Sequence of chain 3.B:
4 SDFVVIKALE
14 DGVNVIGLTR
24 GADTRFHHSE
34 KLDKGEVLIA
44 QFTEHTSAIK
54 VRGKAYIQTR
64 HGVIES

Binding-site contacts:
Ligand atom CD1 contacts residue GLN44 of chain 3.C at 3.6 Å.
Ligand atom NE1 contacts residue GLN44 of chain 3.C at 2.9 Å (h-bond).
Ligand atom O contacts residue ARG23 of chain 3.B at 3.5 Å.
Ligand atom CB contacts residue SER50 of chain 3.B at 3.4 Å.
Ligand atom CD1 contacts residue SER50 of chain 3.B at 3.6 Å.
Ligand atom CE2 contacts residue GLN44 of chain 3.C at 4.0 Å.
Ligand atom CD1 contacts residue THR46 of chain 3.C at 3.8 Å.
Ligand atom CZ2 contacts residue ILE52 of chain 3.C at 3.8 Å (hydrophobic).
Ligand atom OXT contacts residue THR46 of chain 3.C at 2.6 Å (h-bond).
Ligand atom CE2 contacts residue THR49 of chain 3.C at 4.0 Å.
Ligand atom NE1 contacts residue ALA43 of chain 3.C at 3.9 Å.
Ligand atom OXT contacts residue GLY24 of chain 3.B at 3.9 Å.
Ligand atom C contacts residue SER50 of chain 3.B at 3.5 Å.
Ligand atom CA contacts residue THR27 of chain 3.B at 3.2 Å.
Ligand atom N contacts residue GLY24 of chain 3.B at 2.8 Å (h-bond).
Ligand atom OXT contacts residue THR49 of chain 3.C at 2.9 Å (h-bond).
Ligand atom C contacts residue THR49 of chain 3.C at 4.0 Å.
Ligand atom CB contacts residue THR22 of chain 3.B at 3.7 Å.
Ligand atom O contacts residue GLY24 of chain 3.B at 3.0 Å (h-bond).
Ligand atom CA contacts residue GLY24 of chain 3.B at 3.5 Å.
Ligand atom C contacts residue GLY24 of chain 3.B at 3.4 Å.
Ligand atom CH2 contacts residue GLY20 of chain 3.C at 3.4 Å.
Ligand atom O contacts residue SER50 of chain 3.B at 2.8 Å (h-bond).
Ligand atom CZ2 contacts residue ALA43 of chain 3.C at 3.9 Å (hydrophobic).
Ligand atom CZ3 contacts residue GLY20 of chain 3.C at 3.5 Å.
Ligand atom CB contacts residue THR27 of chain 3.B at 3.5 Å.
Ligand atom CD2 contacts residue THR49 of chain 3.C at 4.0 Å.
Ligand atom CA contacts residue THR22 of chain 3.B at 3.8 Å.
Ligand atom C contacts residue THR46 of chain 3.C at 3.5 Å.
Ligand atom OXT contacts residue HIS48 of chain 3.C at 3.8 Å.
Ligand atom O contacts residue THR46 of chain 3.C at 3.6 Å.
Ligand atom N contacts residue THR27 of chain 3.B at 2.8 Å (h-bond).
Ligand atom CH2 contacts residue ILE19 of chain 3.C at 3.9 Å (hydrophobic).
Ligand atom CE3 contacts residue HIS30 of chain 3.C at 3.8 Å.
Ligand atom CA contacts residue SER50 of chain 3.B at 3.9 Å.
Ligand atom CG contacts residue SER50 of chain 3.B at 3.9 Å.
Ligand atom N contacts residue ASP26 of chain 3.B at 3.0 Å (salt-bridge).
Ligand atom O contacts residue THR22 of chain 3.B at 4.0 Å.
Ligand atom CZ2 contacts residue THR49 of chain 3.C at 3.9 Å.
Ligand atom N contacts residue THR22 of chain 3.B at 2.8 Å (h-bond).

The protein below binds the small molecule below.
Small molecule (SMILES): N[C@@H](Cc1c[nH]c2ccccc12)C(=O)O

Sequence of chain 3.C:
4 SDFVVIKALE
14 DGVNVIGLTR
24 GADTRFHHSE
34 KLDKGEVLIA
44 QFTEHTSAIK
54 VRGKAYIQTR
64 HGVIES